Sequence of chain 32.D:
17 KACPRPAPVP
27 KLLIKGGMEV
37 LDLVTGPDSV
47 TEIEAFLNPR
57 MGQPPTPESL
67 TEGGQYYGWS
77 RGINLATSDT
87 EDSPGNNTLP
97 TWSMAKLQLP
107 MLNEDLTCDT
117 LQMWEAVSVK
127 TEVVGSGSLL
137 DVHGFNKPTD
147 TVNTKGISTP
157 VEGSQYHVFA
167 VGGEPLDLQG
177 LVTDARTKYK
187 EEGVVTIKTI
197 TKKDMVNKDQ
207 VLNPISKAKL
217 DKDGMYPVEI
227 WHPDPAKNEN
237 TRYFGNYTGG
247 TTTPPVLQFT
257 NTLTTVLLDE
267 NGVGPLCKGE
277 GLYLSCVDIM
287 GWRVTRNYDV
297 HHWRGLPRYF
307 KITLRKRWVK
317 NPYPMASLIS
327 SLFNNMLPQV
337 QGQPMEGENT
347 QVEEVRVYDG

Binding-site contacts:
Ligand atom C3 contacts residue HIS298 of chain 32.D at 3.8 Å.
Ligand atom O1A contacts residue GLY78 of chain 32.D at 3.8 Å.
Ligand atom C4 contacts residue GLY78 of chain 32.D at 3.9 Å.
Ligand atom C3 contacts residue ARG77 of chain 32.D at 3.3 Å.
Ligand atom C8 contacts residue ARG77 of chain 32.D at 4.2 Å.
Ligand atom O3 contacts residue GLY78 of chain 32.D at 3.7 Å.
Ligand atom C3 contacts residue VAL296 of chain 32.D at 3.6 Å (hydrophobic).
Ligand atom O4 contacts residue HIS298 of chain 32.D at 2.7 Å (h-bond).
Ligand atom C4 contacts residue VAL296 of chain 32.D at 4.2 Å (hydrophobic).
Ligand atom O4 contacts residue ARG77 of chain 32.D at 4.2 Å.
Ligand atom O8 contacts residue TYR72 of chain 32.D at 3.4 Å (h-bond).
Ligand atom O1A contacts residue TYR72 of chain 32.D at 3.4 Å.
Ligand atom C11 contacts residue TYR72 of chain 32.D at 4.2 Å (hydrophobic).
Ligand atom C4 contacts residue HIS298 of chain 32.D at 3.7 Å.
Ligand atom C4 contacts residue ARG77 of chain 32.D at 4.0 Å.
Ligand atom O8 contacts residue ARG77 of chain 32.D at 3.5 Å (salt-bridge).
Ligand atom O4 contacts residue ASN80 of chain 32.D at 4.1 Å.
Ligand atom O1B contacts residue ARG77 of chain 32.D at 2.4 Å (salt-bridge).
Ligand atom C5 contacts residue TYR72 of chain 32.D at 3.5 Å (hydrophobic).
Ligand atom C1 contacts residue TYR72 of chain 32.D at 3.8 Å (hydrophobic).
Ligand atom C2 contacts residue GLY78 of chain 32.D at 4.2 Å.
Ligand atom C6 contacts residue THR94 of chain 32.D at 4.3 Å.
Ligand atom O1A contacts residue ARG77 of chain 32.D at 2.7 Å (salt-bridge).
Ligand atom O4 contacts residue THR291 of chain 32.D at 3.9 Å.
Ligand atom O4 contacts residue GLY78 of chain 32.D at 3.4 Å (h-bond).
Ligand atom O1A contacts residue LYS186 of chain 32.D at 4.3 Å.
Ligand atom O6 contacts residue ASN93 of chain 32.D at 3.6 Å (h-bond).
Ligand atom C6 contacts residue TYR72 of chain 32.D at 3.7 Å (hydrophobic).
Ligand atom C10 contacts residue TYR72 of chain 32.D at 4.0 Å (hydrophobic).
Ligand atom O1B contacts residue TYR72 of chain 32.D at 4.0 Å.
Ligand atom C1 contacts residue ARG77 of chain 32.D at 3.1 Å.
Ligand atom C2 contacts residue ARG77 of chain 32.D at 4.0 Å.
Ligand atom O4 contacts residue TYR72 of chain 32.D at 3.7 Å.
Ligand atom C6 contacts residue ASN80 of chain 32.D at 4.3 Å.
Ligand atom O4 contacts residue VAL296 of chain 32.D at 3.9 Å.
Ligand atom C3 contacts residue GLY78 of chain 32.D at 3.8 Å.
Ligand atom N5 contacts residue TYR72 of chain 32.D at 2.9 Å (h-bond).
Ligand atom C6 contacts residue ASN93 of chain 32.D at 3.4 Å.
Ligand atom C4 contacts residue TYR72 of chain 32.D at 3.4 Å (hydrophobic).
Ligand atom C5 contacts residue ASN93 of chain 32.D at 4.1 Å.

Sequence of chain 32.E:
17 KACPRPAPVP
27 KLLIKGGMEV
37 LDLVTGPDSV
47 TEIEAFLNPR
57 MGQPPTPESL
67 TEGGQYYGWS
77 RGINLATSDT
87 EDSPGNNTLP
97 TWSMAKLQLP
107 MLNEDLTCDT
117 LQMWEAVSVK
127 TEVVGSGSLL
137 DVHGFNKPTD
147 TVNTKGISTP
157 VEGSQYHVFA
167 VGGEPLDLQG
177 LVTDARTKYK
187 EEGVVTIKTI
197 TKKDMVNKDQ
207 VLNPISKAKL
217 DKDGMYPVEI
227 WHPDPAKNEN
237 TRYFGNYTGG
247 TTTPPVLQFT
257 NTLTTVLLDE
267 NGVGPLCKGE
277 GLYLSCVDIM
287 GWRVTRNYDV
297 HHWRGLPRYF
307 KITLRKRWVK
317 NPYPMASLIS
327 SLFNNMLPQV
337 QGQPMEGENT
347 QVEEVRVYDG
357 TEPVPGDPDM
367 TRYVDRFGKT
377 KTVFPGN

This protein binds this small molecule.
Small molecule (SMILES): CC(=O)N[C@@H]1[C@@H](O[C@@H]2O[C@H](CO)[C@H](O)[C@H](O[C@]3(C(=O)O)C[C@H](O)[C@@H](NC(C)=O)[C@H]([C@H](O)[C@H](O)CO)O3)[C@H]2O)[C@H](O)[C@@H](CO[C@]2(C(=O)O)C[C@H](O)[C@@H](NC(C)=O)[C@H]([C@H](O)[C@H](O)CO)O2)O[C@H]1O